Sequence of chain 1.C:
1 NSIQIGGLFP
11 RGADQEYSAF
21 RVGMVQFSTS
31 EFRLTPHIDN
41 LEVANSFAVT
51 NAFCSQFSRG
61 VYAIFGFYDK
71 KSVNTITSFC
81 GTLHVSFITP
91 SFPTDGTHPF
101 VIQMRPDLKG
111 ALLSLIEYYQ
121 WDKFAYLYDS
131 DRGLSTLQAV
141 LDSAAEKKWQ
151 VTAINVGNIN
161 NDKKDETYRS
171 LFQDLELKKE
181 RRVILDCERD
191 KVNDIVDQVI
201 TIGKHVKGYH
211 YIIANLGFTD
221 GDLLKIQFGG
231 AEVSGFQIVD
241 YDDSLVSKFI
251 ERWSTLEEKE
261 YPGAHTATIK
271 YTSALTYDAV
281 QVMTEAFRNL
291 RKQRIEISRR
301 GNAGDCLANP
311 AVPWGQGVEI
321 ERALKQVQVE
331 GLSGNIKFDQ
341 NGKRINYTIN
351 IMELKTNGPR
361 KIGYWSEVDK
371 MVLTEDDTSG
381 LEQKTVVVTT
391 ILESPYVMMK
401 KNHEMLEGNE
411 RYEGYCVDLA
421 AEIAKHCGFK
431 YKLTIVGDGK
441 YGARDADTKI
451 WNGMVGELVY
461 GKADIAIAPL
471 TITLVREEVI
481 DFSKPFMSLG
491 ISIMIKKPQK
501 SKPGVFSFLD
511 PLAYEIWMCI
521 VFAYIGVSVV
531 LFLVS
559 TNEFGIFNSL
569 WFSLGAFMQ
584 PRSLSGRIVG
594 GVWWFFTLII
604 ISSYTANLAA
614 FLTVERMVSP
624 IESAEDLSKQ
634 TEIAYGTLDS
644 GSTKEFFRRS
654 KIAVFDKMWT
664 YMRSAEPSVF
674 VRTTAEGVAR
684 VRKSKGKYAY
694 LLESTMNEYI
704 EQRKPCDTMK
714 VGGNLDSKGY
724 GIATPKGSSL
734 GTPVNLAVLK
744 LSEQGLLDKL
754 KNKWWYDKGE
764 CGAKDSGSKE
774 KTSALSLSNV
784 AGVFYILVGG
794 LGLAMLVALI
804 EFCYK

This protein binds this small molecule.
Small molecule (SMILES): O=c1[nH]c2cc(C(F)(F)F)c(N3CCOCC3)cc2n(CP(=O)(O)O)c1=O

Binding-site contacts:
Ligand atom OAD contacts residue SER645 of chain 1.C at 2.8 Å (h-bond).
Ligand atom OAB contacts residue TYR441 of chain 1.C at 3.8 Å.
Ligand atom FAG contacts residue TYR441 of chain 1.C at 3.8 Å.
Ligand atom OAA contacts residue ARG476 of chain 1.C at 2.7 Å (salt-bridge).
Ligand atom OAC contacts residue SER645 of chain 1.C at 3.3 Å (h-bond).
Ligand atom NAP contacts residue TYR441 of chain 1.C at 3.5 Å.
Ligand atom CAI contacts residue TYR441 of chain 1.C at 3.7 Å (hydrophobic).
Ligand atom CAU contacts residue TYR441 of chain 1.C at 3.6 Å (hydrophobic).
Ligand atom CAW contacts residue TYR441 of chain 1.C at 3.4 Å (hydrophobic).
Ligand atom OAE contacts residue SER645 of chain 1.C at 3.5 Å (h-bond).
Ligand atom CAZ contacts residue TYR723 of chain 1.C at 3.8 Å (hydrophobic).
Ligand atom CAL contacts residue GLU393 of chain 1.C at 3.8 Å.
Ligand atom NAY contacts residue TYR441 of chain 1.C at 3.5 Å.
Ligand atom OAB contacts residue ARG476 of chain 1.C at 3.0 Å (salt-bridge).
Ligand atom FAG contacts residue TYR396 of chain 1.C at 3.6 Å.
Ligand atom FAG contacts residue TYR723 of chain 1.C at 3.7 Å.
Ligand atom OAA contacts residue LEU470 of chain 1.C at 3.5 Å.
Ligand atom CAN contacts residue GLU393 of chain 1.C at 3.5 Å.
Ligand atom FAF contacts residue TYR723 of chain 1.C at 3.2 Å.
Ligand atom CAK contacts residue THR677 of chain 1.C at 3.6 Å.
Ligand atom FAH contacts residue GLU393 of chain 1.C at 3.3 Å.
Ligand atom CAL contacts residue THR677 of chain 1.C at 3.2 Å.
Ligand atom OAC contacts residue GLY644 of chain 1.C at 3.5 Å.
Ligand atom OAA contacts residue THR471 of chain 1.C at 2.9 Å (h-bond).
Ligand atom CAS contacts residue TYR441 of chain 1.C at 3.4 Å (hydrophobic).
Ligand atom CAT contacts residue TYR441 of chain 1.C at 3.5 Å (hydrophobic).
Ligand atom NAP contacts residue THR471 of chain 1.C at 3.4 Å (h-bond).
Ligand atom FAG contacts residue PRO469 of chain 1.C at 3.5 Å.
Ligand atom FAF contacts residue THR698 of chain 1.C at 3.2 Å.
Ligand atom CAJ contacts residue TYR441 of chain 1.C at 3.4 Å (hydrophobic).
Ligand atom CAT contacts residue PRO469 of chain 1.C at 3.7 Å (hydrophobic).
Ligand atom OAQ contacts residue THR677 of chain 1.C at 2.7 Å (h-bond).
Ligand atom CAJ contacts residue TYR723 of chain 1.C at 3.6 Å (hydrophobic).
Ligand atom NAP contacts residue PRO469 of chain 1.C at 2.7 Å (h-bond).
Ligand atom CAV contacts residue PRO469 of chain 1.C at 3.5 Å (hydrophobic).
Ligand atom CAR contacts residue TYR441 of chain 1.C at 3.8 Å (hydrophobic).
Ligand atom CAT contacts residue THR471 of chain 1.C at 3.2 Å.
Ligand atom CAV contacts residue TYR441 of chain 1.C at 3.4 Å (hydrophobic).
Ligand atom PBA contacts residue SER645 of chain 1.C at 3.7 Å.
Ligand atom CAJ contacts residue PRO469 of chain 1.C at 3.5 Å (hydrophobic).